Binding-site contacts:
Ligand atom C26 contacts residue LYS154 of chain 1.A at 3.6 Å.
Ligand atom N25 contacts residue FE1 of chain 1.D at 2.8 Å.
Ligand atom C3 contacts residue TYR126 of chain 1.A at 3.6 Å (hydrophobic).
Ligand atom C2 contacts residue FE1 of chain 1.D at 2.8 Å.
Ligand atom O30 contacts residue SO41 of chain 1.P at 3.1 Å (h-bond).
Ligand atom O31 contacts residue TYR126 of chain 1.A at 2.6 Å (h-bond).
Ligand atom C26 contacts residue FE1 of chain 1.D at 2.8 Å.
Ligand atom C33 contacts residue SO41 of chain 1.P at 3.2 Å.
Ligand atom C5 contacts residue LEU123 of chain 1.A at 3.4 Å (hydrophobic).
Ligand atom N34 contacts residue FE1 of chain 1.D at 3.0 Å.
Ligand atom O39 contacts residue SO41 of chain 1.P at 3.2 Å (h-bond).
Ligand atom C3 contacts residue TRP99 of chain 1.A at 3.5 Å (hydrophobic).
Ligand atom O30 contacts residue LYS154 of chain 1.A at 3.4 Å (salt-bridge).
Ligand atom C35 contacts residue TRP99 of chain 1.A at 3.4 Å (hydrophobic).
Ligand atom O8 contacts residue TRP99 of chain 1.A at 3.1 Å (h-bond).
Ligand atom C35 contacts residue FE1 of chain 1.D at 3.0 Å.
Ligand atom C5 contacts residue TYR120 of chain 1.A at 3.4 Å (hydrophobic).
Ligand atom N34 contacts residue SO41 of chain 1.P at 3.0 Å (h-bond).
Ligand atom O31 contacts residue LYS154 of chain 1.A at 3.6 Å (salt-bridge).
Ligand atom C36 contacts residue SER88 of chain 1.A at 3.6 Å.
Ligand atom O8 contacts residue ARG101 of chain 1.A at 3.5 Å.
Ligand atom O39 contacts residue FE1 of chain 1.D at 2.1 Å.
Ligand atom O10 contacts residue LYS145 of chain 1.A at 3.4 Å (salt-bridge).
Ligand atom N23 contacts residue SO41 of chain 1.P at 2.8 Å (h-bond).
Ligand atom O31 contacts residue FE1 of chain 1.D at 2.1 Å.
Ligand atom O40 contacts residue FE1 of chain 1.D at 2.3 Å.
Ligand atom O40 contacts residue LYS154 of chain 1.A at 2.9 Å (salt-bridge).
Ligand atom O39 contacts residue TRP99 of chain 1.A at 3.6 Å (h-bond).
Ligand atom C37 contacts residue SER88 of chain 1.A at 3.6 Å.
Ligand atom O30 contacts residue FE1 of chain 1.D at 2.1 Å.
Ligand atom O8 contacts residue FE1 of chain 1.D at 2.5 Å.
Ligand atom C16 contacts residue SO41 of chain 1.P at 3.5 Å.
Ligand atom N34 contacts residue TRP99 of chain 1.A at 3.5 Å.
Ligand atom C35 contacts residue LYS154 of chain 1.A at 3.5 Å.
Ligand atom O8 contacts residue TYR126 of chain 1.A at 3.2 Å (h-bond).
Ligand atom C37 contacts residue SO41 of chain 1.P at 3.5 Å.
Ligand atom C24 contacts residue SO41 of chain 1.P at 3.5 Å.
Ligand atom O7 contacts residue FE1 of chain 1.D at 1.9 Å.
Ligand atom C38 contacts residue SO41 of chain 1.P at 3.4 Å.
Ligand atom C3 contacts residue FE1 of chain 1.D at 3.1 Å.

Sequence of chain 1.A:
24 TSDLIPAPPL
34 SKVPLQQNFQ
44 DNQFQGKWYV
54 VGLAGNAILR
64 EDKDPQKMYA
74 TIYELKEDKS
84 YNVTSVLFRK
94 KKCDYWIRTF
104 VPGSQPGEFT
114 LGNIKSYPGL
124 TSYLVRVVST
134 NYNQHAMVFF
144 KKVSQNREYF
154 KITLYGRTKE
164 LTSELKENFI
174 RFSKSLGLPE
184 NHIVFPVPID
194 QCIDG

A small-molecule ligand and the protein it binds are described below.
Small molecule (SMILES): O=C(NCCN(CCNC(=O)c1cccc(=O)n1O)CCNC(=O)c1cccc(=O)n1O)c1cccc(O)c1O